Binding-site contacts:
Ligand atom OP1 contacts residue ASN491 of chain 54.A at 3.6 Å.
Ligand atom OP2 contacts residue ASN491 of chain 54.A at 1.7 Å (h-bond).
Ligand atom OP1 contacts residue TYR271 of chain 54.A at 3.1 Å (h-bond).
Ligand atom P contacts residue ASP273 of chain 54.A at 2.8 Å.
Ligand atom C5' contacts residue ASN491 of chain 54.A at 4.0 Å.
Ligand atom P contacts residue ASN491 of chain 54.A at 3.0 Å.
Ligand atom OP1 contacts residue PHE272 of chain 54.A at 3.4 Å.
Ligand atom P contacts residue PHE272 of chain 54.A at 4.3 Å.
Ligand atom OP1 contacts residue ASP273 of chain 54.A at 3.3 Å.
Ligand atom P contacts residue TYR271 of chain 54.A at 4.5 Å.
Ligand atom O5' contacts residue ASP273 of chain 54.A at 4.1 Å.
Ligand atom C5' contacts residue ASP273 of chain 54.A at 3.8 Å.
Ligand atom OP2 contacts residue ASP273 of chain 54.A at 2.4 Å.
Ligand atom O5' contacts residue ASN491 of chain 54.A at 3.5 Å (h-bond).

A small-molecule ligand and the protein it binds are described below.
Small molecule (SMILES): Nc1ncnc2c1ncn2[C@H]1C[C@H](O)[C@@H](COP(=O)(O)O)O1

Sequence of chain 54.A:
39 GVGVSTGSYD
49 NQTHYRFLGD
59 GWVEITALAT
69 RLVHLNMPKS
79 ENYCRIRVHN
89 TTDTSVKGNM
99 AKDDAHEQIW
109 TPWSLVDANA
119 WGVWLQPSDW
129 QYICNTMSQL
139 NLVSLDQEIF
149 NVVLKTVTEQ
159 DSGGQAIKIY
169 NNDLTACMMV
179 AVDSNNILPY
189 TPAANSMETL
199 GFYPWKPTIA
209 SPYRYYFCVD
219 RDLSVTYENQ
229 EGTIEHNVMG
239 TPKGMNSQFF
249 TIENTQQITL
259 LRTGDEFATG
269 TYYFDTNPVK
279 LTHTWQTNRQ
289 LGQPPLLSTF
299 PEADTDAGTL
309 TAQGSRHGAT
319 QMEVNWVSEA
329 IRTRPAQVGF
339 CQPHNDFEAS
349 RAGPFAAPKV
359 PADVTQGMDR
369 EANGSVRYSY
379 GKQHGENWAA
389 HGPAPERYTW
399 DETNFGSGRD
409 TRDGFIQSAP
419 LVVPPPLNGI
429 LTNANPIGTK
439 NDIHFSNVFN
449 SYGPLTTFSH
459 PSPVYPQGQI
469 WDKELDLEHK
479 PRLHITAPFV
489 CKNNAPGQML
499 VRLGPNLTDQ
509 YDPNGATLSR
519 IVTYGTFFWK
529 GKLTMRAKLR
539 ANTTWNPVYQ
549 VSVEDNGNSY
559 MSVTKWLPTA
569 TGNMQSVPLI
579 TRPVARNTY